The small molecule below binds the protein below.
Small molecule (SMILES): COc1ccc(NC(=O)[C@@H](C)Nc2nc(=O)c3cnn(C4CCCC4)c3[nH]2)cc1

Binding-site contacts:
Ligand atom C12 contacts residue PHE456 of chain 1.A at 3.5 Å (hydrophobic).
Ligand atom N18 contacts residue ALA452 of chain 1.A at 2.9 Å (h-bond).
Ligand atom C3 contacts residue TYR424 of chain 1.A at 3.8 Å (hydrophobic).
Ligand atom O17 contacts residue GLN453 of chain 1.A at 3.0 Å (h-bond).
Ligand atom C1 contacts residue MET365 of chain 1.A at 3.8 Å (hydrophobic).
Ligand atom C20 contacts residue ALA452 of chain 1.A at 3.4 Å (hydrophobic).
Ligand atom C4 contacts residue MET365 of chain 1.A at 3.9 Å (hydrophobic).
Ligand atom N18 contacts residue LEU420 of chain 1.A at 3.6 Å.
Ligand atom C3 contacts residue LEU420 of chain 1.A at 3.8 Å (hydrophobic).
Ligand atom C19 contacts residue ALA452 of chain 1.A at 3.7 Å (hydrophobic).
Ligand atom C24 contacts residue TYR424 of chain 1.A at 3.9 Å (hydrophobic).
Ligand atom C21 contacts residue PHE456 of chain 1.A at 3.8 Å (hydrophobic).
Ligand atom C14 contacts residue ALA452 of chain 1.A at 3.9 Å (hydrophobic).
Ligand atom C16 contacts residue PHE456 of chain 1.A at 3.5 Å (hydrophobic).
Ligand atom N13 contacts residue LEU420 of chain 1.A at 3.3 Å.
Ligand atom C5 contacts residue TYR424 of chain 1.A at 3.6 Å (hydrophobic).
Ligand atom C29 contacts residue TYR424 of chain 1.A at 3.6 Å (hydrophobic).
Ligand atom C27 contacts residue MET365 of chain 1.A at 4.0 Å (hydrophobic).
Ligand atom N15 contacts residue GLN453 of chain 1.A at 2.7 Å (h-bond).
Ligand atom C16 contacts residue GLN453 of chain 1.A at 3.6 Å.
Ligand atom N18 contacts residue GLN453 of chain 1.A at 3.4 Å (h-bond).
Ligand atom C14 contacts residue GLN453 of chain 1.A at 3.5 Å.
Ligand atom O30 contacts residue MET365 of chain 1.A at 3.4 Å.
Ligand atom N15 contacts residue LEU420 of chain 1.A at 3.6 Å.
Ligand atom C11 contacts residue LEU420 of chain 1.A at 3.7 Å (hydrophobic).
Ligand atom C31 contacts residue MET365 of chain 1.A at 3.9 Å (hydrophobic).
Ligand atom C25 contacts residue PHE456 of chain 1.A at 3.7 Å (hydrophobic).
Ligand atom C11 contacts residue PHE456 of chain 1.A at 3.7 Å (hydrophobic).
Ligand atom C10 contacts residue PHE456 of chain 1.A at 3.9 Å (hydrophobic).
Ligand atom C16 contacts residue LEU420 of chain 1.A at 4.0 Å (hydrophobic).
Ligand atom N23 contacts residue TYR424 of chain 1.A at 3.2 Å (h-bond).
Ligand atom C2 contacts residue HIS252 of chain 1.A at 3.8 Å.
Ligand atom N13 contacts residue PHE456 of chain 1.A at 3.9 Å.
Ligand atom C14 contacts residue PHE456 of chain 1.A at 3.8 Å (hydrophobic).
Ligand atom C19 contacts residue TYR424 of chain 1.A at 3.9 Å (hydrophobic).
Ligand atom C14 contacts residue LEU420 of chain 1.A at 3.3 Å (hydrophobic).
Ligand atom N15 contacts residue PHE456 of chain 1.A at 3.5 Å.
Ligand atom C19 contacts residue LEU420 of chain 1.A at 4.0 Å (hydrophobic).
Ligand atom C28 contacts residue MET365 of chain 1.A at 3.8 Å (hydrophobic).
Ligand atom O22 contacts residue PHE456 of chain 1.A at 3.4 Å.

Sequence of chain 1.A:
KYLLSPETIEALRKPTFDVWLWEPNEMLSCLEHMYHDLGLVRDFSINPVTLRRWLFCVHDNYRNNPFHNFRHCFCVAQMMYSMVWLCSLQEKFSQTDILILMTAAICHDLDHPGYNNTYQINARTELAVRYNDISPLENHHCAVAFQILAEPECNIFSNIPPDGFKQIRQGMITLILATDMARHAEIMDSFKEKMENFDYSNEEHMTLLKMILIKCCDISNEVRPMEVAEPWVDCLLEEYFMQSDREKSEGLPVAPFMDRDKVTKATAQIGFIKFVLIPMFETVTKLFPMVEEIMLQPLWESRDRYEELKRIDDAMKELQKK